Binding-site contacts:
Ligand atom F3 contacts residue VAL294 of chain 1.A at 3.5 Å.
Ligand atom F5 contacts residue PHE140 of chain 1.A at 3.3 Å.
Ligand atom C4 contacts residue LEU116 of chain 1.A at 3.7 Å (hydrophobic).
Ligand atom C3 contacts residue LEU116 of chain 1.A at 3.6 Å (hydrophobic).
Ligand atom C4 contacts residue LEU57 of chain 1.A at 3.8 Å (hydrophobic).
Ligand atom O1 contacts residue HIS67 of chain 1.A at 3.1 Å (h-bond).
Ligand atom O1 contacts residue ZN1 of chain 1.C at 1.9 Å.
Ligand atom F3 contacts residue LEU309 of chain 1.B at 3.6 Å.
Ligand atom F3 contacts residue LEU116 of chain 1.A at 3.7 Å.
Ligand atom O1 contacts residue SER48 of chain 1.A at 2.5 Å (h-bond).
Ligand atom F3 contacts residue ILE318 of chain 1.A at 3.6 Å.
Ligand atom O1 contacts residue CYS174 of chain 1.A at 3.4 Å (h-bond).
Ligand atom F5 contacts residue LEU57 of chain 1.A at 3.2 Å.
Ligand atom F2 contacts residue NAJ1 of chain 1.E at 2.8 Å.
Ligand atom C7 contacts residue PHE93 of chain 1.A at 3.6 Å (hydrophobic).
Ligand atom C3 contacts residue VAL294 of chain 1.A at 3.6 Å (hydrophobic).
Ligand atom C1 contacts residue PHE93 of chain 1.A at 4.0 Å (hydrophobic).
Ligand atom F6 contacts residue HIS67 of chain 1.A at 3.3 Å.
Ligand atom C2 contacts residue VAL294 of chain 1.A at 3.8 Å (hydrophobic).
Ligand atom C2 contacts residue SER48 of chain 1.A at 4.0 Å.
Ligand atom C6 contacts residue SER48 of chain 1.A at 3.5 Å.
Ligand atom C7 contacts residue HIS67 of chain 1.A at 3.5 Å.
Ligand atom C5 contacts residue LEU57 of chain 1.A at 3.6 Å (hydrophobic).
Ligand atom F5 contacts residue LEU141 of chain 1.A at 3.4 Å.
Ligand atom F6 contacts residue SER48 of chain 1.A at 3.2 Å.
Ligand atom C2 contacts residue NAJ1 of chain 1.E at 4.0 Å.
Ligand atom F2 contacts residue ILE318 of chain 1.A at 3.7 Å.
Ligand atom C7 contacts residue ZN1 of chain 1.C at 2.9 Å.
Ligand atom C5 contacts residue LEU141 of chain 1.A at 3.8 Å (hydrophobic).
Ligand atom F4 contacts residue LEU116 of chain 1.A at 3.8 Å.
Ligand atom F6 contacts residue LEU141 of chain 1.A at 3.2 Å.
Ligand atom C7 contacts residue NAJ1 of chain 1.E at 3.4 Å.
Ligand atom C1 contacts residue SER48 of chain 1.A at 3.3 Å.
Ligand atom C6 contacts residue LEU141 of chain 1.A at 3.7 Å (hydrophobic).
Ligand atom C7 contacts residue CYS174 of chain 1.A at 3.6 Å (hydrophobic).
Ligand atom F4 contacts residue LEU57 of chain 1.A at 3.3 Å.
Ligand atom O1 contacts residue CYS46 of chain 1.A at 3.4 Å (h-bond).
Ligand atom O1 contacts residue NAJ1 of chain 1.E at 3.0 Å.
Ligand atom F2 contacts residue VAL294 of chain 1.A at 3.8 Å.
Ligand atom C7 contacts residue SER48 of chain 1.A at 3.4 Å.

Sequence of chain 1.A:
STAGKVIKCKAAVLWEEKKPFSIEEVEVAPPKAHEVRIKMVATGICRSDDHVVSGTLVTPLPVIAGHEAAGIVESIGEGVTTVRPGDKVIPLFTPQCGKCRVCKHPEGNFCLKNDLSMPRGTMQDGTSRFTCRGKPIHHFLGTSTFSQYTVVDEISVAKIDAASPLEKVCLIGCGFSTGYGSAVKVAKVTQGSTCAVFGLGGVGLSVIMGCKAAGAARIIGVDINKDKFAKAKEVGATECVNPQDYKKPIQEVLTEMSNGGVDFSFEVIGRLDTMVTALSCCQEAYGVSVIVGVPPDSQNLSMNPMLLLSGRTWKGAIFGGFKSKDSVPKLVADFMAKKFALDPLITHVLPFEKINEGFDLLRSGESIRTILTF

Sequence of chain 1.B:
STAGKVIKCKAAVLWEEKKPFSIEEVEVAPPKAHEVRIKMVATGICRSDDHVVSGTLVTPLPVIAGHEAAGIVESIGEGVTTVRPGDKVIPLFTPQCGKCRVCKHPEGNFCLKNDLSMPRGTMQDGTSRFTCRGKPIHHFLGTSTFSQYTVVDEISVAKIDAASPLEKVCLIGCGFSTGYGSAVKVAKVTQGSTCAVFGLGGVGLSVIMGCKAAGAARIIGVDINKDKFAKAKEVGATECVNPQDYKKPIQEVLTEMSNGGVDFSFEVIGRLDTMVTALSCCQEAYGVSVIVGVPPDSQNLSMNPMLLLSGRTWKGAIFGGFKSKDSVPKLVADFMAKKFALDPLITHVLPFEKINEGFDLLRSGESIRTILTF

This protein binds this small molecule.
Small molecule (SMILES): OCc1c(F)c(F)c(F)c(F)c1F